Sequence of chain 1.D:
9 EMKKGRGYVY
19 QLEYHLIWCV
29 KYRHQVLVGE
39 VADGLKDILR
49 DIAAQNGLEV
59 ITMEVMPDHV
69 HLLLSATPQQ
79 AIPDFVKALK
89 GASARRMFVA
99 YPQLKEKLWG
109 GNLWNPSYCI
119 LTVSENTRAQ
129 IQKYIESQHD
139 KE

Sequence of chain 1.A:
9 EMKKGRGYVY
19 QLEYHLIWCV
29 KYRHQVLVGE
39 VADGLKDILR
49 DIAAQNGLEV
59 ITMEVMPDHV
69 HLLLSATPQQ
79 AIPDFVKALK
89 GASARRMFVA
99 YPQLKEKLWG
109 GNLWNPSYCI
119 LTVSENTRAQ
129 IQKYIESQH

The small molecule below binds the protein below.
Small molecule (SMILES): Cc1cn([C@H]2C[C@H](O[P](=O)(O)OC[C@H]3O[C@@H](n4cc(C)c(=O)[nH]c4=O)C[C@@H]3O[P](=O)(O)OC[C@H]3O[C@@H](n4cnc5c(=O)nc(N)[nH]c54)C[C@@H]3O[P](=O)(O)OC[C@H]3O[C@@H](n4cnc5c(N)ncnc54)C[C@@H]3O[P](=O)(O)OC[C@H]3O[C@@H](n4cc(C)c(=O)[nH]c4=O)C[C@@H]3O[P](=O)(O)OC[C@H]3O[C@@H](n4cnc5c(=O)nc(N)[nH]c54)C[C@@H]3O)[C@@H](CO)O2)c(=O)[nH]c1=O

Binding-site contacts:
Ligand atom OP1 contacts residue HIS69 of chain 1.A at 3.4 Å (h-bond).
Ligand atom C5 contacts residue TRP107 of chain 1.A at 3.6 Å (hydrophobic).
Ligand atom O2 contacts residue ARG31 of chain 1.A at 3.1 Å (salt-bridge).
Ligand atom O5' contacts residue HIS69 of chain 1.A at 3.5 Å.
Ligand atom O3' contacts residue TYR30 of chain 1.A at 3.5 Å (h-bond).
Ligand atom C2 contacts residue TRP107 of chain 1.A at 3.4 Å (hydrophobic).
Ligand atom O4 contacts residue GLY108 of chain 1.A at 3.1 Å (h-bond).
Ligand atom O4' contacts residue ARG31 of chain 1.A at 2.9 Å (salt-bridge).
Ligand atom O2 contacts residue CYS27 of chain 1.A at 3.4 Å (h-bond).
Ligand atom O4 contacts residue LEU106 of chain 1.A at 3.5 Å.
Ligand atom C7 contacts residue TYR30 of chain 1.A at 3.3 Å (hydrophobic).
Ligand atom N3 contacts residue LYS105 of chain 1.A at 2.9 Å (salt-bridge).
Ligand atom N3 contacts residue CYS117 of chain 1.A at 3.5 Å (h-bond).
Ligand atom C4' contacts residue TYR30 of chain 1.A at 3.6 Å (hydrophobic).
Ligand atom OP1 contacts residue HIS67 of chain 1.A at 3.3 Å (h-bond).
Ligand atom OP2 contacts residue GLN136 of chain 1.D at 3.1 Å (h-bond).
Ligand atom C1' contacts residue ILE25 of chain 1.A at 3.6 Å (hydrophobic).
Ligand atom O4 contacts residue TRP107 of chain 1.A at 2.9 Å (h-bond).
Ligand atom O4' contacts residue ARG31 of chain 1.A at 3.2 Å (salt-bridge).
Ligand atom N3 contacts residue ARG31 of chain 1.A at 3.0 Å (salt-bridge).
Ligand atom OP1 contacts residue HIS137 of chain 1.D at 3.1 Å (h-bond).
Ligand atom C8 contacts residue ZN1 of chain 1.K at 3.2 Å.
Ligand atom P contacts residue ZN1 of chain 1.G at 3.2 Å.
Ligand atom O2 contacts residue LYS105 of chain 1.A at 3.4 Å (salt-bridge).
Ligand atom C7 contacts residue TRP107 of chain 1.A at 3.5 Å (hydrophobic).
Ligand atom C5 contacts residue ZN1 of chain 1.K at 3.3 Å.
Ligand atom C4 contacts residue TYR30 of chain 1.A at 3.4 Å (hydrophobic).
Ligand atom C2 contacts residue LYS105 of chain 1.A at 3.6 Å.
Ligand atom C4 contacts residue TRP107 of chain 1.A at 3.3 Å (hydrophobic).
Ligand atom C5 contacts residue TYR30 of chain 1.A at 3.4 Å (hydrophobic).
Ligand atom N7 contacts residue ZN1 of chain 1.K at 2.3 Å.
Ligand atom O6 contacts residue ZN1 of chain 1.K at 3.6 Å.
Ligand atom N3 contacts residue TYR30 of chain 1.A at 3.4 Å.
Ligand atom O4' contacts residue ILE25 of chain 1.A at 3.6 Å.
Ligand atom O2 contacts residue HIS32 of chain 1.A at 3.2 Å.
Ligand atom N3 contacts residue TRP107 of chain 1.A at 3.4 Å.
Ligand atom OP1 contacts residue ZN1 of chain 1.G at 2.0 Å.
Ligand atom O3' contacts residue ZN1 of chain 1.G at 3.3 Å.
Ligand atom C5' contacts residue ARG31 of chain 1.A at 3.5 Å.
Ligand atom C4' contacts residue ARG31 of chain 1.A at 3.5 Å.